This small molecule binds to this protein.
Small molecule (SMILES): CC(=O)N[C@@H]1[C@@H](O)[C@H](O)[C@@H](CO)O[C@H]1O

Binding-site contacts:
Ligand atom C8 contacts residue SER136 of chain 1.D at 4.0 Å.
Ligand atom C3 contacts residue PRO135 of chain 1.D at 4.3 Å (hydrophobic).
Ligand atom N2 contacts residue ASN137 of chain 1.D at 2.8 Å (h-bond).
Ligand atom C1 contacts residue ASN137 of chain 1.D at 1.4 Å.
Ligand atom C7 contacts residue SER136 of chain 1.D at 4.4 Å.
Ligand atom C4 contacts residue PRO135 of chain 1.D at 4.0 Å (hydrophobic).
Ligand atom O7 contacts residue ASN137 of chain 1.D at 3.8 Å.
Ligand atom C3 contacts residue ASN137 of chain 1.D at 3.8 Å.
Ligand atom C2 contacts residue ASN137 of chain 1.D at 2.4 Å.
Ligand atom C2 contacts residue PRO135 of chain 1.D at 4.0 Å (hydrophobic).
Ligand atom O3 contacts residue PRO135 of chain 1.D at 4.3 Å.
Ligand atom C4 contacts residue ASN137 of chain 1.D at 4.3 Å.
Ligand atom O5 contacts residue PRO135 of chain 1.D at 4.3 Å.
Ligand atom O5 contacts residue ASN137 of chain 1.D at 2.5 Å (h-bond).
Ligand atom C7 contacts residue ASN137 of chain 1.D at 3.5 Å.
Ligand atom C5 contacts residue ASN137 of chain 1.D at 3.8 Å.
Ligand atom N2 contacts residue SER136 of chain 1.D at 3.7 Å.

Sequence of chain 1.D:
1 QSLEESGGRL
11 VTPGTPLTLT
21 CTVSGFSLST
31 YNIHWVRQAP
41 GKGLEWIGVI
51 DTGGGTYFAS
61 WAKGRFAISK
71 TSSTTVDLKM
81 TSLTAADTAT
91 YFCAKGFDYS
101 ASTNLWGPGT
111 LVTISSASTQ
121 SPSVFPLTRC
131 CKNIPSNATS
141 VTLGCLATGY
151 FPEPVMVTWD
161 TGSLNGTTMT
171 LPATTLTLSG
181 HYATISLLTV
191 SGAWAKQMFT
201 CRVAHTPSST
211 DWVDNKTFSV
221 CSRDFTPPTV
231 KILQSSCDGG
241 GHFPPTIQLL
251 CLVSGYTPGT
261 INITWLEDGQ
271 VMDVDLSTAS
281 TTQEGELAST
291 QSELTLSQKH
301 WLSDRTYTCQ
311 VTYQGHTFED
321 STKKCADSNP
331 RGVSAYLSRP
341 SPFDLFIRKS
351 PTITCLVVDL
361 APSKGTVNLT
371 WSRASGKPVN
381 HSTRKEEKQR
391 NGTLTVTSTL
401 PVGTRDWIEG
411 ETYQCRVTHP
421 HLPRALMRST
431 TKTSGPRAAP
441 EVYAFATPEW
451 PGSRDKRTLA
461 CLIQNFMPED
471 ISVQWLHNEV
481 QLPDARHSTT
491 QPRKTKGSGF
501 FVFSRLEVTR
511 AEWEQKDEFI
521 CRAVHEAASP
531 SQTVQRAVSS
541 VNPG